Sequence of chain 1.A:
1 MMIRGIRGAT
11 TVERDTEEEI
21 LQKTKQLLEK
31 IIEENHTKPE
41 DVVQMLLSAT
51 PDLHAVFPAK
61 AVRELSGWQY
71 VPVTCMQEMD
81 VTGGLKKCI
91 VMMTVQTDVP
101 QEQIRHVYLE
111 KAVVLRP

The small molecule below binds the protein below.
Small molecule (SMILES): C=C(O[C@@H]1C=C(C(=O)O)C=C[C@H]1O)C(=O)O

Binding-site contacts:
Ligand atom O8 contacts residue ARG63 of chain 1.A at 3.2 Å (salt-bridge).
Ligand atom C7 contacts residue ARG63 of chain 1.A at 3.1 Å.
Ligand atom O14 contacts residue PRE1 of chain 1.G at 0.3 Å (h-bond).
Ligand atom O15 contacts residue PRE1 of chain 1.G at 0.7 Å (h-bond).
Ligand atom C5 contacts residue ARG7 of chain 1.B at 3.4 Å.
Ligand atom O9 contacts residue PRE1 of chain 1.G at 0.6 Å (h-bond).
Ligand atom C5 contacts residue VAL73 of chain 1.A at 3.4 Å (hydrophobic).
Ligand atom C12 contacts residue PRE1 of chain 1.G at 0.5 Å.
Ligand atom C7 contacts residue ALA59 of chain 1.A at 3.3 Å (hydrophobic).
Ligand atom C4 contacts residue PRE1 of chain 1.G at 0.3 Å.
Ligand atom C4 contacts residue VAL73 of chain 1.A at 3.4 Å (hydrophobic).
Ligand atom O14 contacts residue CIR90 of chain 1.B at 3.0 Å (h-bond).
Ligand atom C6 contacts residue CIR90 of chain 1.B at 3.4 Å.
Ligand atom O8 contacts residue ALA59 of chain 1.A at 3.2 Å.
Ligand atom O8 contacts residue LYS60 of chain 1.A at 2.9 Å (salt-bridge).
Ligand atom C1 contacts residue PRE1 of chain 1.G at 0.9 Å.
Ligand atom C7 contacts residue PRE1 of chain 1.G at 0.4 Å.
Ligand atom O10 contacts residue CYS75 of chain 1.A at 3.0 Å (h-bond).
Ligand atom O15 contacts residue ARG7 of chain 1.B at 3.0 Å (salt-bridge).
Ligand atom O11 contacts residue PRE1 of chain 1.G at 1.1 Å (h-bond).
Ligand atom C3 contacts residue ALA59 of chain 1.A at 3.6 Å (hydrophobic).
Ligand atom C2 contacts residue PRE1 of chain 1.G at 0.3 Å.
Ligand atom O10 contacts residue PRE1 of chain 1.G at 0.7 Å (h-bond).
Ligand atom O8 contacts residue PRE1 of chain 1.G at 0.8 Å (h-bond).
Ligand atom C13 contacts residue PRE1 of chain 1.G at 0.5 Å.
Ligand atom O11 contacts residue CIR90 of chain 1.B at 2.9 Å (h-bond).
Ligand atom O10 contacts residue GLU78 of chain 1.B at 3.0 Å (salt-bridge).
Ligand atom C13 contacts residue ARG7 of chain 1.B at 3.5 Å.
Ligand atom C6 contacts residue PRE1 of chain 1.G at 0.3 Å.
Ligand atom C6 contacts residue GLU78 of chain 1.B at 3.7 Å.
Ligand atom C13 contacts residue CIR90 of chain 1.B at 3.7 Å.
Ligand atom C5 contacts residue THR74 of chain 1.A at 3.5 Å.
Ligand atom O14 contacts residue ARG7 of chain 1.B at 2.9 Å (salt-bridge).
Ligand atom C5 contacts residue PRE1 of chain 1.G at 0.2 Å.
Ligand atom O14 contacts residue LEU115 of chain 1.B at 3.4 Å.
Ligand atom C16 contacts residue PRE1 of chain 1.G at 1.6 Å.
Ligand atom O9 contacts residue ARG63 of chain 1.A at 2.3 Å (salt-bridge).
Ligand atom C3 contacts residue PRE1 of chain 1.G at 0.6 Å.
Ligand atom C16 contacts residue LEU115 of chain 1.B at 3.4 Å (hydrophobic).
Ligand atom C1 contacts residue CIR90 of chain 1.B at 3.7 Å.

Sequence of chain 1.B:
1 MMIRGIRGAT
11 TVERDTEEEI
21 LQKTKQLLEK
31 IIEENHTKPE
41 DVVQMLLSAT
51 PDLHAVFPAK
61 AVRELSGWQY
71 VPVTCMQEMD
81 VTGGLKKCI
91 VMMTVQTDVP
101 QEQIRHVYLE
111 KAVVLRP